Sequence of chain 5.C:
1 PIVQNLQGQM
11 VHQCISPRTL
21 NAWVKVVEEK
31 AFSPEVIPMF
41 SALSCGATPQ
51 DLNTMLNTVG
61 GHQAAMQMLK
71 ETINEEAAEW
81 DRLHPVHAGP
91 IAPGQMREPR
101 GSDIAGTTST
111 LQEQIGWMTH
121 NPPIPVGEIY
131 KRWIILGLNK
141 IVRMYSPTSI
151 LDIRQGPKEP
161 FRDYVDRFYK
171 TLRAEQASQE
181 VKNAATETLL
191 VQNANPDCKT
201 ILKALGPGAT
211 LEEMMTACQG

This protein binds this small molecule.
Small molecule (SMILES): CC(C)(C#Cc1ccc(-c2ccc(Cl)c3c(NS(C)(=O)=O)nn(CC(F)(F)F)c23)c([C@H](Cc2cc(F)cc(F)c2)NC(=O)Cn2nc(C(F)(F)F)c3c2CCCC3)n1)S(C)(=O)=O

Sequence of chain 3.C:
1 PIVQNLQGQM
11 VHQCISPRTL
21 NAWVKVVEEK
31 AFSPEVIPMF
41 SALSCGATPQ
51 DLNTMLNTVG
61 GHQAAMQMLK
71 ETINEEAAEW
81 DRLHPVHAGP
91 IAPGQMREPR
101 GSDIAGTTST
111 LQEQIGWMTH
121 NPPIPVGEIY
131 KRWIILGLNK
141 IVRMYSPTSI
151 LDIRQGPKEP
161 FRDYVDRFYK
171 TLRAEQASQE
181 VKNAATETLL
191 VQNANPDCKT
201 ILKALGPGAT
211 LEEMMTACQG

Binding-site contacts:
Ligand atom F40 contacts residue LEU69 of chain 5.C at 3.4 Å.
Ligand atom F40 contacts residue LYS70 of chain 5.C at 3.1 Å.
Ligand atom C60 contacts residue THR54 of chain 5.C at 3.1 Å.
Ligand atom C19 contacts residue LYS70 of chain 5.C at 3.4 Å.
Ligand atom C39 contacts residue LYS70 of chain 5.C at 3.4 Å.
Ligand atom C52 contacts residue MET66 of chain 5.C at 3.5 Å (hydrophobic).
Ligand atom O23 contacts residue LYS70 of chain 5.C at 2.9 Å (salt-bridge).
Ligand atom C11 contacts residue THR107 of chain 5.C at 3.5 Å.
Ligand atom C05 contacts residue ASN57 of chain 5.C at 3.3 Å.
Ligand atom C08 contacts residue ASN53 of chain 5.C at 3.5 Å.
Ligand atom C28 contacts residue TYR130 of chain 5.C at 3.2 Å (hydrophobic).
Ligand atom C33 contacts residue ASN57 of chain 5.C at 3.3 Å.
Ligand atom F37 contacts residue LEU56 of chain 5.C at 3.3 Å.
Ligand atom F17 contacts residue GLN179 of chain 3.C at 3.3 Å.
Ligand atom C54 contacts residue GLN67 of chain 5.C at 3.3 Å.
Ligand atom CL27 contacts residue ASN74 of chain 5.C at 3.0 Å.
Ligand atom F58 contacts residue LEU172 of chain 3.C at 3.5 Å.
Ligand atom C32 contacts residue ASN57 of chain 5.C at 3.4 Å.
Ligand atom O24 contacts residue ASN74 of chain 5.C at 2.9 Å (h-bond).
Ligand atom O23 contacts residue GLN179 of chain 3.C at 3.2 Å.
Ligand atom C43 contacts residue ASN57 of chain 5.C at 3.5 Å.
Ligand atom C04 contacts residue ASN57 of chain 5.C at 3.5 Å.
Ligand atom C38 contacts residue MET66 of chain 5.C at 3.2 Å (hydrophobic).
Ligand atom CL27 contacts residue ILE73 of chain 5.C at 3.5 Å.
Ligand atom N20 contacts residue LYS70 of chain 5.C at 3.5 Å.
Ligand atom F40 contacts residue ILE73 of chain 5.C at 3.3 Å.
Ligand atom C29 contacts residue ASN53 of chain 5.C at 3.3 Å.
Ligand atom C10 contacts residue THR107 of chain 5.C at 3.5 Å.
Ligand atom F37 contacts residue MET66 of chain 5.C at 3.1 Å.
Ligand atom C52 contacts residue GLN63 of chain 5.C at 3.4 Å.
Ligand atom C53 contacts residue GLN67 of chain 5.C at 3.2 Å.
Ligand atom F58 contacts residue ARG173 of chain 3.C at 3.2 Å.
Ligand atom N42 contacts residue ASN57 of chain 5.C at 2.5 Å (h-bond).
Ligand atom O44 contacts residue LYS70 of chain 5.C at 3.2 Å (salt-bridge).
Ligand atom O61 contacts residue PRO38 of chain 3.C at 3.2 Å.
Ligand atom C35 contacts residue ASN57 of chain 5.C at 3.2 Å.
Ligand atom C29 contacts residue TYR130 of chain 5.C at 3.3 Å (hydrophobic).
Ligand atom O61 contacts residue ASN57 of chain 5.C at 2.6 Å (h-bond).
Ligand atom C33 contacts residue ASN53 of chain 5.C at 3.4 Å.
Ligand atom N31 contacts residue ASN57 of chain 5.C at 2.9 Å (h-bond).